The protein below binds the small molecule below.
Small molecule (SMILES): CC(=O)N[C@@H]1[C@@H](O)[C@H](O)[C@@H](CO)O[C@H]1O

Sequence of chain 1.B:
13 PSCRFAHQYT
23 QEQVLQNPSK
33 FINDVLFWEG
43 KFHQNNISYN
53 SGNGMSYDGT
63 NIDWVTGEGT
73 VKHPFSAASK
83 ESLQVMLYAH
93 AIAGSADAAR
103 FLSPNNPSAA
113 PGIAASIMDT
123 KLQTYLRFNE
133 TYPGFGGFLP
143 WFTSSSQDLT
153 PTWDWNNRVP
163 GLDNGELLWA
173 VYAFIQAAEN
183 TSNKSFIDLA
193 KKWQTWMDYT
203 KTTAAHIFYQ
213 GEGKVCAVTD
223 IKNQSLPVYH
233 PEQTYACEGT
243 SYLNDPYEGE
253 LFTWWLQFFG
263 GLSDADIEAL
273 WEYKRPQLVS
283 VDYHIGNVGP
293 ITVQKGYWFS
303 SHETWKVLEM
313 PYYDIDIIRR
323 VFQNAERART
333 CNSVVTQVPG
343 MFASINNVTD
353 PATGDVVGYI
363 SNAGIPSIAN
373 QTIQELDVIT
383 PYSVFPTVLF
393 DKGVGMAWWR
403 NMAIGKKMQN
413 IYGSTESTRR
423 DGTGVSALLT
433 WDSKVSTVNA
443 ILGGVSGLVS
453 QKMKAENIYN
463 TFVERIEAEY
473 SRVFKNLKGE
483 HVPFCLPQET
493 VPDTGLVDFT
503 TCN

Binding-site contacts:
Ligand atom C7 contacts residue LYS297 of chain 1.B at 3.4 Å.
Ligand atom O7 contacts residue LYS297 of chain 1.B at 2.2 Å (salt-bridge).
Ligand atom C4 contacts residue ASN372 of chain 1.B at 4.2 Å.
Ligand atom N2 contacts residue ASN372 of chain 1.B at 3.0 Å (h-bond).
Ligand atom O7 contacts residue ASN372 of chain 1.B at 3.5 Å (h-bond).
Ligand atom C7 contacts residue ASN372 of chain 1.B at 3.4 Å.
Ligand atom C8 contacts residue LYS297 of chain 1.B at 4.3 Å.
Ligand atom C3 contacts residue ASN372 of chain 1.B at 3.8 Å.
Ligand atom C8 contacts residue ASN372 of chain 1.B at 3.6 Å.
Ligand atom C1 contacts residue ASN372 of chain 1.B at 1.4 Å.
Ligand atom C6 contacts residue GLN279 of chain 1.B at 3.2 Å.
Ligand atom O6 contacts residue GLN279 of chain 1.B at 2.5 Å (h-bond).
Ligand atom O5 contacts residue ASN372 of chain 1.B at 2.3 Å (h-bond).
Ligand atom C2 contacts residue LYS297 of chain 1.B at 4.4 Å.
Ligand atom O6 contacts residue PRO278 of chain 1.B at 3.7 Å.
Ligand atom C5 contacts residue ASN372 of chain 1.B at 3.6 Å.
Ligand atom C2 contacts residue ASN372 of chain 1.B at 2.5 Å.
Ligand atom N2 contacts residue LYS297 of chain 1.B at 4.3 Å.